The protein below binds the small molecule below.
Small molecule (SMILES): CC(=O)N[C@@H]1[C@@H](O)[C@H](O)[C@@H](CO)O[C@H]1O

Binding-site contacts:
Ligand atom C8 contacts residue ASN481 of chain 1.A at 4.2 Å.
Ligand atom C7 contacts residue ASN481 of chain 1.A at 3.8 Å.
Ligand atom C2 contacts residue ASN481 of chain 1.A at 2.5 Å.
Ligand atom O5 contacts residue SER480 of chain 1.A at 3.9 Å.
Ligand atom C6 contacts residue SER480 of chain 1.A at 4.2 Å.
Ligand atom C4 contacts residue ASN481 of chain 1.A at 4.3 Å.
Ligand atom N2 contacts residue ASN481 of chain 1.A at 2.9 Å (h-bond).
Ligand atom O5 contacts residue ASN481 of chain 1.A at 2.4 Å (h-bond).
Ligand atom C3 contacts residue ASN481 of chain 1.A at 3.8 Å.
Ligand atom C1 contacts residue ASN481 of chain 1.A at 1.4 Å.
Ligand atom C5 contacts residue ASN481 of chain 1.A at 3.7 Å.

Sequence of chain 1.A:
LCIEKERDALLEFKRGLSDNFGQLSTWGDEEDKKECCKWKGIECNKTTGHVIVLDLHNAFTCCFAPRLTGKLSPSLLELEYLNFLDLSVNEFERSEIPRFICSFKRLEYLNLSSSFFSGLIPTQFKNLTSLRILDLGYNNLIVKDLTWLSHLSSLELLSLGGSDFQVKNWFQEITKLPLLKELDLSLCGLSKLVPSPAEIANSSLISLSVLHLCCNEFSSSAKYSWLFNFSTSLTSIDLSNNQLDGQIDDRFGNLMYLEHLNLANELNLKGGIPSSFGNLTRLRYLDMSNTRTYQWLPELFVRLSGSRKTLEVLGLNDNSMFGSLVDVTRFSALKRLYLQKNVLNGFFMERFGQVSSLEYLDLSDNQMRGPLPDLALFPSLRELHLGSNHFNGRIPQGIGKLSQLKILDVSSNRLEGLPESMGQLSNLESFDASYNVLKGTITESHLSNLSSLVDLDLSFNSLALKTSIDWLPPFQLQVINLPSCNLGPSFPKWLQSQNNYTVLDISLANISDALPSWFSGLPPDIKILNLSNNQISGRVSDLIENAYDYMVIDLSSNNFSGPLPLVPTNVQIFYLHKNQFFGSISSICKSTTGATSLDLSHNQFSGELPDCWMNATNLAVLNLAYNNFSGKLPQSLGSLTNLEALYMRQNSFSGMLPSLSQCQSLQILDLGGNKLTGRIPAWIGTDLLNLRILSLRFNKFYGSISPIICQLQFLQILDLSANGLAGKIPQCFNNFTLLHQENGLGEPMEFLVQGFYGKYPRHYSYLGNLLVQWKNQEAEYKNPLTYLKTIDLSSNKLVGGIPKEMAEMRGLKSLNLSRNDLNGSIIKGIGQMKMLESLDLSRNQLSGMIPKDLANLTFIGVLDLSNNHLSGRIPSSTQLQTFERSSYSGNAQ